Binding-site contacts:
Ligand atom S1 contacts residue THR202 of chain 1.A at 3.9 Å.
Ligand atom N3 contacts residue LEU201 of chain 1.A at 3.8 Å.
Ligand atom N1 contacts residue GLU107 of chain 1.A at 4.0 Å.
Ligand atom O3 contacts residue VAL122 of chain 1.A at 3.6 Å.
Ligand atom O2 contacts residue VAL144 of chain 1.A at 4.0 Å.
Ligand atom O3 contacts residue GLN92 of chain 1.A at 3.5 Å (h-bond).
Ligand atom N2 contacts residue THR203 of chain 1.A at 2.9 Å (h-bond).
Ligand atom N1 contacts residue HIS96 of chain 1.A at 3.3 Å (h-bond).
Ligand atom N3 contacts residue THR203 of chain 1.A at 2.8 Å (h-bond).
Ligand atom O1 contacts residue THR202 of chain 1.A at 3.0 Å (h-bond).
Ligand atom O1 contacts residue ZN1 of chain 1.C at 4.1 Å.
Ligand atom O3 contacts residue LEU132 of chain 1.A at 3.9 Å.
Ligand atom O1 contacts residue LEU201 of chain 1.A at 3.4 Å.
Ligand atom C4 contacts residue LEU132 of chain 1.A at 3.7 Å (hydrophobic).
Ligand atom N1 contacts residue HIS120 of chain 1.A at 3.4 Å (h-bond).
Ligand atom N2 contacts residue GOL1 of chain 1.H at 4.1 Å.
Ligand atom S2 contacts residue LEU201 of chain 1.A at 3.9 Å.
Ligand atom C1 contacts residue THR203 of chain 1.A at 4.1 Å.
Ligand atom O2 contacts residue VAL122 of chain 1.A at 3.9 Å.
Ligand atom C2 contacts residue GOL1 of chain 1.H at 3.8 Å.
Ligand atom S2 contacts residue VAL122 of chain 1.A at 4.0 Å.
Ligand atom N3 contacts residue THR202 of chain 1.A at 4.0 Å.
Ligand atom N4 contacts residue LEU201 of chain 1.A at 4.1 Å.
Ligand atom C1 contacts residue LEU201 of chain 1.A at 4.0 Å (hydrophobic).
Ligand atom O2 contacts residue HIS120 of chain 1.A at 3.4 Å (h-bond).
Ligand atom O1 contacts residue TRP212 of chain 1.A at 3.6 Å.
Ligand atom N1 contacts residue ZN1 of chain 1.C at 2.0 Å.
Ligand atom N4 contacts residue GOL1 of chain 1.H at 4.0 Å.
Ligand atom N1 contacts residue HIS94 of chain 1.A at 3.3 Å (h-bond).
Ligand atom O2 contacts residue HIS94 of chain 1.A at 3.2 Å.
Ligand atom S1 contacts residue HIS94 of chain 1.A at 3.8 Å.
Ligand atom O2 contacts residue ZN1 of chain 1.C at 2.9 Å.
Ligand atom C2 contacts residue LEU201 of chain 1.A at 3.6 Å (hydrophobic).
Ligand atom S1 contacts residue ZN1 of chain 1.C at 3.0 Å.
Ligand atom C3 contacts residue GLN92 of chain 1.A at 4.1 Å.
Ligand atom S1 contacts residue HIS120 of chain 1.A at 3.9 Å.
Ligand atom S2 contacts residue GOL1 of chain 1.H at 3.9 Å.
Ligand atom N2 contacts residue LEU201 of chain 1.A at 3.8 Å.
Ligand atom N1 contacts residue THR202 of chain 1.A at 2.8 Å (h-bond).
Ligand atom O1 contacts residue SER200 of chain 1.A at 4.1 Å.

A protein and the small-molecule ligand that binds it are described below.
Small molecule (SMILES): CC(=O)Nc1nnc(S(N)(=O)=O)s1

Sequence of chain 1.A:
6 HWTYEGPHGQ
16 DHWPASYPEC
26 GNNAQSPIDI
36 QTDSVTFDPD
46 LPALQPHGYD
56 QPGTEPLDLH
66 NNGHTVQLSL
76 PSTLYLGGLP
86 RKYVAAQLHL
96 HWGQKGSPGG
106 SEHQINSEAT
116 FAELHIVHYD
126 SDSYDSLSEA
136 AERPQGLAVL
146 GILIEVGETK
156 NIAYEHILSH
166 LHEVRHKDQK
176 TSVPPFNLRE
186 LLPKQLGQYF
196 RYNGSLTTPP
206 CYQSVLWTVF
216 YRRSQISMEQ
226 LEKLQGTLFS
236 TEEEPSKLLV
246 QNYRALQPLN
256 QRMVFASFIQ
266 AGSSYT